Binding-site contacts:
Ligand atom C3 contacts residue THR205 of chain 1.A at 4.4 Å.
Ligand atom C7 contacts residue ALA206 of chain 1.A at 4.0 Å (hydrophobic).
Ligand atom C2 contacts residue ASN203 of chain 1.A at 2.5 Å.
Ligand atom N2 contacts residue THR205 of chain 1.A at 4.3 Å.
Ligand atom C7 contacts residue ASN203 of chain 1.A at 3.6 Å.
Ligand atom O7 contacts residue ALA206 of chain 1.A at 3.4 Å.
Ligand atom C4 contacts residue ASN203 of chain 1.A at 4.2 Å.
Ligand atom C5 contacts residue ASN203 of chain 1.A at 3.6 Å.
Ligand atom O3 contacts residue THR205 of chain 1.A at 4.3 Å.
Ligand atom C7 contacts residue THR205 of chain 1.A at 4.1 Å.
Ligand atom C8 contacts residue ALA206 of chain 1.A at 3.7 Å (hydrophobic).
Ligand atom N2 contacts residue ASN203 of chain 1.A at 3.1 Å (h-bond).
Ligand atom C8 contacts residue THR205 of chain 1.A at 4.2 Å.
Ligand atom C3 contacts residue ASN203 of chain 1.A at 3.8 Å.
Ligand atom C1 contacts residue ASN203 of chain 1.A at 1.4 Å.
Ligand atom C1 contacts residue THR205 of chain 1.A at 4.4 Å.
Ligand atom O5 contacts residue ASN203 of chain 1.A at 2.3 Å (h-bond).
Ligand atom O7 contacts residue ASN203 of chain 1.A at 3.5 Å (h-bond).
Ligand atom O7 contacts residue THR205 of chain 1.A at 4.3 Å.
Ligand atom C2 contacts residue THR205 of chain 1.A at 3.6 Å.

A protein and the small-molecule ligand that binds it are described below.
Small molecule (SMILES): CC(=O)N[C@@H]1[C@@H](O)[C@H](O)[C@@H](CO)O[C@H]1O

Sequence of chain 1.A:
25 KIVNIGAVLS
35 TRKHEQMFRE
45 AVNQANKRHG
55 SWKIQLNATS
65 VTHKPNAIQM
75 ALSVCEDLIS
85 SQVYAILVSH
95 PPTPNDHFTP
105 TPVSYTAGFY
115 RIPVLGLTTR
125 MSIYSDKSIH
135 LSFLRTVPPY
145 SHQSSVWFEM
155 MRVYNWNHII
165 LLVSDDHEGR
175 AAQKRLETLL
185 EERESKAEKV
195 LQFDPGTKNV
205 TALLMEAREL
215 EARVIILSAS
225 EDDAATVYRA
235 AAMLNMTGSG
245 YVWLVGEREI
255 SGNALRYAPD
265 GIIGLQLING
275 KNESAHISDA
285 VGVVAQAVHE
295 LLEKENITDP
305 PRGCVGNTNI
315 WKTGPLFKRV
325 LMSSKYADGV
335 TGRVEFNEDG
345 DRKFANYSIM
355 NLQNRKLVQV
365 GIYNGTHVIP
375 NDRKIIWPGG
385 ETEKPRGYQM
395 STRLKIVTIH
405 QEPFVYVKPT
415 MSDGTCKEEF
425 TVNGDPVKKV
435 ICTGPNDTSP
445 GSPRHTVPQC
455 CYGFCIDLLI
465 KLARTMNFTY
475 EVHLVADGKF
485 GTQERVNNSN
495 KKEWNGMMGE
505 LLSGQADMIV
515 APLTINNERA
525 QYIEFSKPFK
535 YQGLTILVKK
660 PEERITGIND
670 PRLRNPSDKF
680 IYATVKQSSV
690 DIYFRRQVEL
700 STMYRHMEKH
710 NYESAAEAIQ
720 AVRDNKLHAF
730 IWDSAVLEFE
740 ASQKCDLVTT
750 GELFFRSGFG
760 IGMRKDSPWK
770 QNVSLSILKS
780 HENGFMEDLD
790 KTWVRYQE